Sequence of chain 6.K:
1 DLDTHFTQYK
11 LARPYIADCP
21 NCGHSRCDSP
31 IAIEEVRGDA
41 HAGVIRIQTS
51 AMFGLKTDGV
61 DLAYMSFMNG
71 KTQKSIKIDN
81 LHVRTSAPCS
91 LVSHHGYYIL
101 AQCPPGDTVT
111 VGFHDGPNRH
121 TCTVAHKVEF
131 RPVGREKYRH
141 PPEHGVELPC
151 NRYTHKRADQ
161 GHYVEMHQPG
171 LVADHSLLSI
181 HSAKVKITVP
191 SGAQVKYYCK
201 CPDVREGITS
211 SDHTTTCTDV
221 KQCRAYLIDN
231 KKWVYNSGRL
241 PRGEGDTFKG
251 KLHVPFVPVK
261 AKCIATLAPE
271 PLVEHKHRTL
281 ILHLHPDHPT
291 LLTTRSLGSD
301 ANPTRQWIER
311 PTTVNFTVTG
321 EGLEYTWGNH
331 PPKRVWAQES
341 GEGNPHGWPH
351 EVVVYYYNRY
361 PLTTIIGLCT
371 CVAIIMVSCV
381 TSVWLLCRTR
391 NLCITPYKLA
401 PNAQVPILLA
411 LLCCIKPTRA

Binding-site contacts:
Ligand atom O5 contacts residue ASN315 of chain 6.K at 2.4 Å (h-bond).
Ligand atom C1 contacts residue VAL314 of chain 6.K at 4.4 Å (hydrophobic).
Ligand atom C1 contacts residue ASN315 of chain 6.K at 1.4 Å.
Ligand atom O5 contacts residue THR313 of chain 6.K at 4.3 Å.
Ligand atom C8 contacts residue ILE281 of chain 6.K at 4.5 Å (hydrophobic).
Ligand atom C5 contacts residue ASN315 of chain 6.K at 3.7 Å.
Ligand atom C6 contacts residue THR313 of chain 6.K at 4.5 Å.
Ligand atom C7 contacts residue ASN315 of chain 6.K at 3.3 Å.
Ligand atom C3 contacts residue ASN315 of chain 6.K at 3.8 Å.
Ligand atom O5 contacts residue VAL314 of chain 6.K at 3.8 Å.
Ligand atom C4 contacts residue ASN315 of chain 6.K at 4.3 Å.
Ligand atom O7 contacts residue ASN315 of chain 6.K at 4.2 Å.
Ligand atom C6 contacts residue ASN315 of chain 6.K at 4.5 Å.
Ligand atom C2 contacts residue ASN315 of chain 6.K at 2.5 Å.
Ligand atom N2 contacts residue ASN315 of chain 6.K at 2.8 Å (h-bond).
Ligand atom C8 contacts residue ASN315 of chain 6.K at 3.5 Å.

A protein and the small-molecule ligand that binds it are described below.
Small molecule (SMILES): CC(=O)N[C@@H]1[C@@H](O)[C@H](O)[C@@H](CO)O[C@H]1O